Sequence of chain 1.B:
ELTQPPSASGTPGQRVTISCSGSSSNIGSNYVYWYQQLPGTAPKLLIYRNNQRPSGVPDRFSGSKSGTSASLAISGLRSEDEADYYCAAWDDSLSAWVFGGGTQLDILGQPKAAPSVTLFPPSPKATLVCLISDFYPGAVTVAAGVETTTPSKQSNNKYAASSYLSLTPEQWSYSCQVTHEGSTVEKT

Sequence of chain 1.A:
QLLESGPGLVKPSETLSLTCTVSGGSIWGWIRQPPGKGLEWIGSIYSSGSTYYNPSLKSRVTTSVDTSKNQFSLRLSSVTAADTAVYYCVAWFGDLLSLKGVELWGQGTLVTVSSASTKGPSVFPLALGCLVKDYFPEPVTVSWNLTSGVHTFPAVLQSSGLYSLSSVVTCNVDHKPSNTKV

The small molecule below binds the protein below.
Small molecule (SMILES): CN1CCC[C@H]1c1cccnc1

Binding-site contacts:
Ligand atom C5 contacts residue TRP30 of chain 1.A at 3.8 Å (hydrophobic).
Ligand atom N1 contacts residue SER46 of chain 1.A at 2.7 Å (h-bond).
Ligand atom C5 contacts residue SER46 of chain 1.A at 3.6 Å.
Ligand atom C1 contacts residue SER46 of chain 1.A at 3.4 Å.
Ligand atom C4 contacts residue ILE29 of chain 1.A at 3.8 Å (hydrophobic).
Ligand atom C8 contacts residue ALA90 of chain 1.B at 4.0 Å (hydrophobic).
Ligand atom C10 contacts residue TRP99 of chain 1.B at 3.6 Å (hydrophobic).
Ligand atom C6 contacts residue TRP99 of chain 1.B at 3.8 Å (hydrophobic).
Ligand atom C4 contacts residue VAL92 of chain 1.A at 3.7 Å (hydrophobic).
Ligand atom C1 contacts residue TRP99 of chain 1.B at 3.3 Å (hydrophobic).
Ligand atom N2 contacts residue GLU105 of chain 1.A at 2.6 Å (salt-bridge).
Ligand atom C2 contacts residue TRP99 of chain 1.B at 4.1 Å (hydrophobic).
Ligand atom N1 contacts residue GLY31 of chain 1.A at 4.2 Å.
Ligand atom C10 contacts residue TRP94 of chain 1.A at 3.8 Å (hydrophobic).
Ligand atom C8 contacts residue PHE101 of chain 1.B at 4.2 Å (hydrophobic).
Ligand atom C10 contacts residue GLU105 of chain 1.A at 3.3 Å.
Ligand atom N1 contacts residue ILE29 of chain 1.A at 3.5 Å.
Ligand atom N2 contacts residue TRP99 of chain 1.B at 4.2 Å.
Ligand atom C3 contacts residue TRP94 of chain 1.A at 4.0 Å (hydrophobic).
Ligand atom C9 contacts residue GLU105 of chain 1.A at 3.5 Å.
Ligand atom C8 contacts residue TYR37 of chain 1.B at 3.1 Å (hydrophobic).
Ligand atom C2 contacts residue GLU105 of chain 1.A at 3.9 Å.
Ligand atom C7 contacts residue GLU105 of chain 1.A at 4.0 Å.
Ligand atom C3 contacts residue GLU105 of chain 1.A at 3.2 Å.
Ligand atom C7 contacts residue PHE101 of chain 1.B at 4.1 Å (hydrophobic).
Ligand atom C5 contacts residue GLY31 of chain 1.A at 3.5 Å.
Ligand atom C9 contacts residue TRP99 of chain 1.B at 3.8 Å (hydrophobic).
Ligand atom C4 contacts residue TRP94 of chain 1.A at 4.0 Å (hydrophobic).
Ligand atom N1 contacts residue TRP99 of chain 1.B at 3.9 Å.
Ligand atom C5 contacts residue VAL92 of chain 1.A at 4.1 Å (hydrophobic).
Ligand atom C8 contacts residue TRP99 of chain 1.B at 3.8 Å (hydrophobic).
Ligand atom C7 contacts residue TRP99 of chain 1.B at 4.1 Å (hydrophobic).
Ligand atom C9 contacts residue TYR37 of chain 1.B at 3.2 Å (hydrophobic).
Ligand atom N2 contacts residue TYR37 of chain 1.B at 3.7 Å.
Ligand atom C7 contacts residue TYR37 of chain 1.B at 3.6 Å (hydrophobic).
Ligand atom C6 contacts residue GLU105 of chain 1.A at 3.6 Å.
Ligand atom C10 contacts residue TYR35 of chain 1.B at 3.7 Å (hydrophobic).
Ligand atom C3 contacts residue VAL92 of chain 1.A at 3.6 Å (hydrophobic).
Ligand atom C5 contacts residue ILE29 of chain 1.A at 3.5 Å (hydrophobic).
Ligand atom C9 contacts residue TYR35 of chain 1.B at 3.5 Å (hydrophobic).